The small molecule below binds the protein below.
Small molecule (SMILES): C[C@H](NC(=O)[C@@H](N)CC(=O)O)C(=O)N[C@@H](CCC(=O)O)C(=O)N[C@@H](Cc1ccccc1)C(=O)N[C@@H](CCCN=C(N)N)C(=O)N[C@@H](C)C=O

Sequence of chain 1.B:
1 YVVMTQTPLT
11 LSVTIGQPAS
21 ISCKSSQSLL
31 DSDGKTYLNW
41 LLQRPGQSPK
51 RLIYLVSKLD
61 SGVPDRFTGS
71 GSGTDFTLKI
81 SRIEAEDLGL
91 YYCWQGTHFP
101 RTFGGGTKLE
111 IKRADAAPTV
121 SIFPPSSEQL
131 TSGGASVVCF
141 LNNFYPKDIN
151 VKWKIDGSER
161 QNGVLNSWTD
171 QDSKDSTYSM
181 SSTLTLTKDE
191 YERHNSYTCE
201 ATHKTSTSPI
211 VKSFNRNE

Sequence of chain 1.A:
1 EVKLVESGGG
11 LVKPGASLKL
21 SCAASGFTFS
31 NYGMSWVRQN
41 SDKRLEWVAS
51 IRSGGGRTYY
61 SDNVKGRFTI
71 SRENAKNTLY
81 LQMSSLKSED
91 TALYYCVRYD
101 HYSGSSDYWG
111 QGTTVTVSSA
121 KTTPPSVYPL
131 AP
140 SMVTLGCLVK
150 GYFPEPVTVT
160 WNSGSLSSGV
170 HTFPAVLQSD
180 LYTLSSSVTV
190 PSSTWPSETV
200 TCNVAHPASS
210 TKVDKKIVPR

Binding-site contacts:
Ligand atom CD2 contacts residue TYR99 of chain 1.A at 3.4 Å (hydrophobic).
Ligand atom CZ contacts residue ASP31 of chain 1.B at 3.4 Å.
Ligand atom N contacts residue ARG52 of chain 1.A at 3.5 Å (salt-bridge).
Ligand atom OD2 contacts residue SER105 of chain 1.A at 3.3 Å.
Ligand atom O contacts residue TYR59 of chain 1.A at 3.4 Å (h-bond).
Ligand atom CB contacts residue THR97 of chain 1.B at 3.5 Å.
Ligand atom O contacts residue ARG52 of chain 1.A at 3.6 Å.
Ligand atom CD contacts residue TYR37 of chain 1.B at 3.3 Å (hydrophobic).
Ligand atom N contacts residue GLY96 of chain 1.B at 3.2 Å (h-bond).
Ligand atom N contacts residue ARG101 of chain 1.B at 3.0 Å (salt-bridge).
Ligand atom NH2 contacts residue GLY96 of chain 1.B at 2.9 Å (h-bond).
Ligand atom CG contacts residue SER106 of chain 1.A at 3.5 Å.
Ligand atom NH2 contacts residue THR97 of chain 1.B at 3.6 Å (h-bond).
Ligand atom O contacts residue ARG52 of chain 1.A at 2.7 Å (salt-bridge).
Ligand atom OD1 contacts residue SER106 of chain 1.A at 2.6 Å (h-bond).
Ligand atom OD1 contacts residue TYR99 of chain 1.A at 3.7 Å.
Ligand atom CA contacts residue ARG52 of chain 1.A at 3.7 Å.
Ligand atom NH1 contacts residue ASP31 of chain 1.B at 3.0 Å (salt-bridge).
Ligand atom OE2 contacts residue ARG101 of chain 1.B at 2.8 Å (salt-bridge).
Ligand atom CG contacts residue TYR99 of chain 1.A at 3.7 Å (hydrophobic).
Ligand atom CZ contacts residue TYR37 of chain 1.B at 3.5 Å (hydrophobic).
Ligand atom C contacts residue ARG52 of chain 1.A at 3.1 Å.
Ligand atom CE1 contacts residue ILE51 of chain 1.A at 3.6 Å (hydrophobic).
Ligand atom CE2 contacts residue TYR99 of chain 1.A at 3.5 Å (hydrophobic).
Ligand atom OD2 contacts residue SER106 of chain 1.A at 2.9 Å (h-bond).
Ligand atom CE2 contacts residue ARG101 of chain 1.B at 3.6 Å.
Ligand atom NE contacts residue TYR37 of chain 1.B at 3.4 Å.
Ligand atom CA contacts residue GLY96 of chain 1.B at 3.4 Å.
Ligand atom NH2 contacts residue ASP31 of chain 1.B at 3.1 Å (salt-bridge).
Ligand atom OD1 contacts residue ARG101 of chain 1.B at 3.3 Å.
Ligand atom CE1 contacts residue GLY33 of chain 1.A at 3.7 Å.
Ligand atom CZ contacts residue SER50 of chain 1.A at 3.5 Å.
Ligand atom OE2 contacts residue SER50 of chain 1.A at 2.6 Å (h-bond).
Ligand atom CG contacts residue TYR99 of chain 1.A at 3.5 Å (hydrophobic).
Ligand atom CA contacts residue ARG52 of chain 1.A at 3.6 Å.
Ligand atom CD contacts residue SER50 of chain 1.A at 3.5 Å.
Ligand atom CB contacts residue TYR99 of chain 1.A at 3.5 Å (hydrophobic).
Ligand atom CZ contacts residue MET34 of chain 1.A at 3.6 Å (hydrophobic).
Ligand atom CB contacts residue GLY96 of chain 1.B at 3.5 Å.
Ligand atom OE2 contacts residue TRP47 of chain 1.A at 3.6 Å.